Sequence of chain 24.C:
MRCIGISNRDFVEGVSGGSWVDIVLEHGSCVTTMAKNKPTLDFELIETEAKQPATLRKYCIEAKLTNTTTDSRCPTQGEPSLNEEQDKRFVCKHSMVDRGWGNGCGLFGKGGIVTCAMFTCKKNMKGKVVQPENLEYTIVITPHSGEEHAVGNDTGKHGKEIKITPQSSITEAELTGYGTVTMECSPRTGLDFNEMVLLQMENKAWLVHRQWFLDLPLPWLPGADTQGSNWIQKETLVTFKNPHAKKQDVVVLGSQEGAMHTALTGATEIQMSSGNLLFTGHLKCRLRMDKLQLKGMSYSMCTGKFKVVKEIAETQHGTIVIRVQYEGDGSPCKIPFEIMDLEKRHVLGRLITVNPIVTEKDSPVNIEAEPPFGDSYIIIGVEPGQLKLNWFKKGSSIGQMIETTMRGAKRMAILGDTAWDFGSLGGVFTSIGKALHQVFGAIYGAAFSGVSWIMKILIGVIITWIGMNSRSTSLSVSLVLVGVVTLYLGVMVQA

A protein and the small-molecule ligand that binds it are described below.
Small molecule (SMILES): CC(=O)N[C@@H]1[C@@H](O)[C@H](O)[C@@H](CO)O[C@H]1O

Sequence of chain 24.I:
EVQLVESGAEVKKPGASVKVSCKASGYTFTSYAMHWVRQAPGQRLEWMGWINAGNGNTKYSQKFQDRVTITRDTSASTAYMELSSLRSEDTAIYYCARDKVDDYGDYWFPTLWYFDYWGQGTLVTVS

Binding-site contacts:
Ligand atom C4 contacts residue ASN67 of chain 24.C at 4.2 Å.
Ligand atom C6 contacts residue GLN65 of chain 24.I at 3.5 Å.
Ligand atom N2 contacts residue ASN67 of chain 24.C at 2.9 Å (h-bond).
Ligand atom O5 contacts residue ASN67 of chain 24.C at 2.4 Å (h-bond).
Ligand atom O6 contacts residue ASN67 of chain 24.C at 4.0 Å.
Ligand atom C5 contacts residue ASN67 of chain 24.C at 3.7 Å.
Ligand atom C5 contacts residue GLN65 of chain 24.I at 3.7 Å.
Ligand atom C2 contacts residue GLN65 of chain 24.I at 4.4 Å.
Ligand atom O6 contacts residue GLN65 of chain 24.I at 2.5 Å (h-bond).
Ligand atom O4 contacts residue GLN65 of chain 24.I at 3.6 Å.
Ligand atom O5 contacts residue GLN65 of chain 24.I at 3.7 Å.
Ligand atom C3 contacts residue ASN67 of chain 24.C at 3.8 Å.
Ligand atom C7 contacts residue ASN67 of chain 24.C at 3.7 Å.
Ligand atom O7 contacts residue ASN67 of chain 24.C at 4.1 Å.
Ligand atom C1 contacts residue ASN67 of chain 24.C at 1.4 Å.
Ligand atom C4 contacts residue GLN65 of chain 24.I at 3.3 Å.
Ligand atom O3 contacts residue GLN65 of chain 24.I at 3.6 Å.
Ligand atom C2 contacts residue ASN67 of chain 24.C at 2.4 Å.
Ligand atom O4 contacts residue ASP66 of chain 24.I at 2.7 Å (salt-bridge).
Ligand atom C3 contacts residue GLN65 of chain 24.I at 4.0 Å.
Ligand atom C7 contacts residue PHE90 of chain 24.C at 4.4 Å (hydrophobic).
Ligand atom O6 contacts residue TYR60 of chain 24.I at 4.2 Å.
Ligand atom C4 contacts residue ASP66 of chain 24.I at 4.0 Å.
Ligand atom C8 contacts residue PHE90 of chain 24.C at 3.7 Å (hydrophobic).